The small molecule below binds the protein below.
Small molecule (SMILES): O=c1[nH]cnc2c1ncn2CCN(CCOCP(=O)(O)O)CCP(=O)(O)O

Binding-site contacts:
Ligand atom N7 contacts residue LYS165 of chain 1.B at 3.3 Å.
Ligand atom PAZ contacts residue GLY139 of chain 1.B at 3.7 Å.
Ligand atom OAT contacts residue MG1 of chain 1.J at 3.6 Å.
Ligand atom CAM contacts residue THR141 of chain 1.B at 3.3 Å.
Ligand atom O6 contacts residue VAL187 of chain 1.B at 2.8 Å (h-bond).
Ligand atom PAZ contacts residue THR141 of chain 1.B at 3.6 Å.
Ligand atom OAB contacts residue ASP137 of chain 1.B at 2.5 Å (salt-bridge).
Ligand atom CAP contacts residue MG1 of chain 1.I at 3.5 Å.
Ligand atom OAB contacts residue GLY139 of chain 1.B at 2.6 Å (h-bond).
Ligand atom C2 contacts residue VAL187 of chain 1.B at 3.6 Å (hydrophobic).
Ligand atom OAF contacts residue ARG100 of chain 1.B at 3.1 Å (salt-bridge).
Ligand atom OAE contacts residue THR138 of chain 1.B at 2.6 Å (h-bond).
Ligand atom OAE contacts residue ASP137 of chain 1.B at 3.2 Å.
Ligand atom OAG contacts residue MG1 of chain 1.I at 3.7 Å.
Ligand atom C2 contacts residue LEU192 of chain 1.B at 3.7 Å (hydrophobic).
Ligand atom N1 contacts residue VAL187 of chain 1.B at 2.7 Å (h-bond).
Ligand atom OAC contacts residue GLY69 of chain 1.B at 3.2 Å (h-bond).
Ligand atom OAF contacts residue LYS68 of chain 1.B at 2.9 Å (salt-bridge).
Ligand atom OAC contacts residue MG1 of chain 1.J at 2.5 Å.
Ligand atom N1 contacts residue LEU192 of chain 1.B at 3.7 Å.
Ligand atom PAZ contacts residue ASP137 of chain 1.B at 3.5 Å.
Ligand atom C8 contacts residue ASP137 of chain 1.B at 3.7 Å.
Ligand atom N1 contacts residue PHE186 of chain 1.B at 3.7 Å.
Ligand atom OAG contacts residue ARG199 of chain 1.B at 2.9 Å (salt-bridge).
Ligand atom PAZ contacts residue THR138 of chain 1.B at 3.3 Å.
Ligand atom CAK contacts residue MG1 of chain 1.J at 3.4 Å.
Ligand atom C6 contacts residue VAL187 of chain 1.B at 3.5 Å (hydrophobic).
Ligand atom OAD contacts residue LYS140 of chain 1.B at 3.6 Å.
Ligand atom C2 contacts residue PHE186 of chain 1.B at 3.7 Å (hydrophobic).
Ligand atom OAD contacts residue THR141 of chain 1.B at 2.4 Å (h-bond).
Ligand atom OAF contacts residue GLY69 of chain 1.B at 3.7 Å.
Ligand atom OAC contacts residue ASP134 of chain 1.B at 3.6 Å (salt-bridge).
Ligand atom OAB contacts residue ILE136 of chain 1.B at 3.5 Å.
Ligand atom C2 contacts residue ASP193 of chain 1.B at 3.5 Å.
Ligand atom O6 contacts residue LYS185 of chain 1.B at 3.3 Å (salt-bridge).
Ligand atom OAG contacts residue ASP193 of chain 1.B at 3.0 Å (salt-bridge).
Ligand atom O6 contacts residue LYS165 of chain 1.B at 3.0 Å (salt-bridge).
Ligand atom OAB contacts residue THR138 of chain 1.B at 3.0 Å (h-bond).
Ligand atom O6 contacts residue PHE186 of chain 1.B at 3.4 Å.
Ligand atom OAD contacts residue THR138 of chain 1.B at 3.4 Å (h-bond).

Sequence of chain 1.B:
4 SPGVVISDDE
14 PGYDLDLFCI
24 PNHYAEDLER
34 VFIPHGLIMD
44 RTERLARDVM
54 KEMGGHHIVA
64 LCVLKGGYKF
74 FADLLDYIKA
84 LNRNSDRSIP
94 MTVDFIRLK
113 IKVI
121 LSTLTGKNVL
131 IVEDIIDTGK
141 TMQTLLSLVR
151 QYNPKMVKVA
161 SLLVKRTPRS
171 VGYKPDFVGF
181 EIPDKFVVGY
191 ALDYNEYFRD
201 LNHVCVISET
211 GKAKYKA